A small-molecule ligand and the protein it binds are described below.
Small molecule (SMILES): CC(=O)N[C@@H]1[C@@H](O)[C@H](O)[C@@H](CO)O[C@H]1O

Binding-site contacts:
Ligand atom O5 contacts residue MET104 of chain 1.A at 4.5 Å.
Ligand atom C2 contacts residue ASN72 of chain 1.A at 2.3 Å.
Ligand atom C7 contacts residue ASN72 of chain 1.A at 3.4 Å.
Ligand atom C1 contacts residue THR74 of chain 1.A at 3.9 Å.
Ligand atom C4 contacts residue ASN72 of chain 1.A at 4.2 Å.
Ligand atom O7 contacts residue ASN72 of chain 1.A at 3.4 Å (h-bond).
Ligand atom O5 contacts residue ASN72 of chain 1.A at 2.4 Å (h-bond).
Ligand atom C1 contacts residue ASN72 of chain 1.A at 1.4 Å.
Ligand atom C8 contacts residue ASN72 of chain 1.A at 3.2 Å.
Ligand atom C5 contacts residue ASN72 of chain 1.A at 3.7 Å.
Ligand atom C3 contacts residue ASN72 of chain 1.A at 3.7 Å.
Ligand atom O7 contacts residue HIS71 of chain 1.A at 3.8 Å.
Ligand atom C8 contacts residue HIS71 of chain 1.A at 4.1 Å.
Ligand atom N2 contacts residue ASN72 of chain 1.A at 2.9 Å (h-bond).

Sequence of chain 1.A:
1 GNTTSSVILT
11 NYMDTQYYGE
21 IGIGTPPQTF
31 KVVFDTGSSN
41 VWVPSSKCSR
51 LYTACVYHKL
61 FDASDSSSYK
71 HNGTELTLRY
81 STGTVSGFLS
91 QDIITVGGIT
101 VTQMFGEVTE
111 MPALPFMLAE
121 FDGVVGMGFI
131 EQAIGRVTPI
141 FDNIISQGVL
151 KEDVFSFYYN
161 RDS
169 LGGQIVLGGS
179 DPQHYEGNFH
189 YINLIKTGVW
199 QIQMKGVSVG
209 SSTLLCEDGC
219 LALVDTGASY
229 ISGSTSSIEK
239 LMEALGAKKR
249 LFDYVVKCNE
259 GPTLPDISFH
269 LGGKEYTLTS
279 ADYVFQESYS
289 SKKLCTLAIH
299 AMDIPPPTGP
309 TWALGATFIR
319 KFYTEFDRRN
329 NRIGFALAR